A protein and the small-molecule ligand that binds it are described below.
Small molecule (SMILES): Nc1nc2c(ncn2[C@@H]2O[C@@H]3CO[P](=O)(O)O[C@H]4[C@@H](O)[C@H](n5cnc6c(=O)[nH]c(N)nc65)O[C@@H]4CO[P](=O)(O)O[C@H]3[C@H]2O)c(=O)[nH]1

Sequence of chain 1.B:
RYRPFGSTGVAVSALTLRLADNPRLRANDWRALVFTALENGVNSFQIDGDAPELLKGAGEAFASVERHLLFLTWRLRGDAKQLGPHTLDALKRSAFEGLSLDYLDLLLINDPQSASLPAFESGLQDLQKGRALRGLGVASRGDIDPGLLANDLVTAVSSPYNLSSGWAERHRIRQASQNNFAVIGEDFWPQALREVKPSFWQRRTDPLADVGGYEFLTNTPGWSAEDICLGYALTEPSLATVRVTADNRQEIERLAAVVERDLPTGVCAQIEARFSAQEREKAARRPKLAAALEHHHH

Binding-site contacts:
Ligand atom O6 contacts residue C2E1 of chain 1.K at 3.0 Å (h-bond).
Ligand atom C2' contacts residue C2E1 of chain 1.K at 3.5 Å.
Ligand atom N1 contacts residue C2E1 of chain 1.K at 2.7 Å (h-bond).
Ligand atom C3' contacts residue C2E1 of chain 1.K at 3.5 Å.
Ligand atom C4 contacts residue ARG78 of chain 1.B at 3.3 Å.
Ligand atom O5A contacts residue C2E1 of chain 1.K at 3.5 Å (h-bond).
Ligand atom O2A contacts residue ASP189 of chain 1.B at 2.5 Å (salt-bridge).
Ligand atom N9 contacts residue ARG78 of chain 1.B at 3.6 Å (salt-bridge).
Ligand atom N21 contacts residue ASP215 of chain 1.B at 2.4 Å (salt-bridge).
Ligand atom O61 contacts residue GLN211 of chain 1.B at 3.1 Å (h-bond).
Ligand atom N31 contacts residue GLN193 of chain 1.B at 3.5 Å (h-bond).
Ligand atom C61 contacts residue PHE209 of chain 1.B at 3.4 Å (hydrophobic).
Ligand atom N7 contacts residue ARG143 of chain 1.B at 3.3 Å (salt-bridge).
Ligand atom C1A contacts residue GLN193 of chain 1.B at 3.4 Å.
Ligand atom C81 contacts residue C2E1 of chain 1.K at 3.0 Å.
Ligand atom C6 contacts residue ARG143 of chain 1.B at 3.4 Å.
Ligand atom O4A contacts residue GLN193 of chain 1.B at 3.4 Å (h-bond).
Ligand atom C8 contacts residue C2E1 of chain 1.K at 3.5 Å.
Ligand atom C6 contacts residue C2E1 of chain 1.K at 3.2 Å.
Ligand atom N7 contacts residue C2E1 of chain 1.K at 3.3 Å (h-bond).
Ligand atom O6 contacts residue ARG143 of chain 1.B at 2.5 Å (salt-bridge).
Ligand atom C2A contacts residue ARG212 of chain 1.B at 3.5 Å.
Ligand atom O2P contacts residue ARG212 of chain 1.B at 2.7 Å (salt-bridge).
Ligand atom O61 contacts residue PHE209 of chain 1.B at 3.5 Å (h-bond).
Ligand atom O21 contacts residue C2E1 of chain 1.K at 2.7 Å (h-bond).
Ligand atom C2A contacts residue ASP189 of chain 1.B at 3.5 Å.
Ligand atom O2A contacts residue ARG196 of chain 1.B at 3.4 Å (salt-bridge).
Ligand atom O2P contacts residue ASP189 of chain 1.B at 3.2 Å.
Ligand atom C21 contacts residue ASP215 of chain 1.B at 3.4 Å.
Ligand atom O4A contacts residue ARG196 of chain 1.B at 3.5 Å (salt-bridge).
Ligand atom C1' contacts residue ARG78 of chain 1.B at 3.6 Å.
Ligand atom N2 contacts residue C2E1 of chain 1.K at 3.4 Å (h-bond).
Ligand atom C2 contacts residue C2E1 of chain 1.K at 3.5 Å.
Ligand atom N71 contacts residue C2E1 of chain 1.K at 3.1 Å (h-bond).
Ligand atom N91 contacts residue GLN193 of chain 1.B at 3.4 Å (h-bond).
Ligand atom C5 contacts residue C2E1 of chain 1.K at 3.5 Å.
Ligand atom O4' contacts residue ARG78 of chain 1.B at 3.5 Å (salt-bridge).
Ligand atom C41 contacts residue GLN193 of chain 1.B at 3.6 Å.
Ligand atom N11 contacts residue ASP215 of chain 1.B at 3.0 Å (salt-bridge).
Ligand atom N3 contacts residue ARG78 of chain 1.B at 3.4 Å (salt-bridge).